Binding-site contacts:
Ligand atom O3 contacts residue MET249 of chain 1.F at 3.2 Å.
Ligand atom O3 contacts residue THR111 of chain 1.F at 4.0 Å.
Ligand atom O1 contacts residue LYS334 of chain 1.F at 2.2 Å (salt-bridge).
Ligand atom C6 contacts residue LYS334 of chain 1.F at 3.6 Å.
Ligand atom O1 contacts residue PHE109 of chain 1.F at 3.0 Å.
Ligand atom C4 contacts residue MET249 of chain 1.F at 4.2 Å (hydrophobic).
Ligand atom C2 contacts residue TYR364 of chain 1.F at 3.6 Å (hydrophobic).
Ligand atom S1 contacts residue GLY110 of chain 1.F at 4.2 Å.
Ligand atom C1 contacts residue MET368 of chain 1.F at 3.9 Å (hydrophobic).
Ligand atom O1 contacts residue TYR364 of chain 1.F at 3.3 Å (h-bond).
Ligand atom N1 contacts residue LYS334 of chain 1.F at 3.7 Å.
Ligand atom C5 contacts residue MET249 of chain 1.F at 4.1 Å (hydrophobic).
Ligand atom C6 contacts residue SER292 of chain 1.F at 4.0 Å.
Ligand atom C1 contacts residue LYS334 of chain 1.F at 1.3 Å.
Ligand atom O4 contacts residue THR111 of chain 1.F at 3.3 Å (h-bond).
Ligand atom C2 contacts residue MET249 of chain 1.F at 4.3 Å (hydrophobic).
Ligand atom N1 contacts residue GLY110 of chain 1.F at 3.4 Å (h-bond).
Ligand atom S1 contacts residue THR111 of chain 1.F at 4.2 Å.
Ligand atom O2 contacts residue MET249 of chain 1.F at 4.0 Å.
Ligand atom O1 contacts residue MET368 of chain 1.F at 3.8 Å.
Ligand atom N1 contacts residue TYR364 of chain 1.F at 3.5 Å (h-bond).
Ligand atom C5 contacts residue GLY110 of chain 1.F at 4.1 Å.
Ligand atom C2 contacts residue LYS334 of chain 1.F at 2.5 Å.
Ligand atom O3 contacts residue GLY110 of chain 1.F at 3.7 Å.
Ligand atom C3 contacts residue SER292 of chain 1.F at 4.3 Å.
Ligand atom C5 contacts residue PHE109 of chain 1.F at 4.2 Å (hydrophobic).
Ligand atom C6 contacts residue VAL305 of chain 1.F at 3.8 Å (hydrophobic).
Ligand atom N1 contacts residue PHE109 of chain 1.F at 4.3 Å.
Ligand atom O4 contacts residue GLY372 of chain 1.F at 4.2 Å.
Ligand atom C2 contacts residue SER292 of chain 1.F at 3.5 Å.
Ligand atom N1 contacts residue MET249 of chain 1.F at 3.7 Å.
Ligand atom O4 contacts residue GLY110 of chain 1.F at 4.1 Å.
Ligand atom C1 contacts residue SER292 of chain 1.F at 3.8 Å.
Ligand atom S1 contacts residue MET249 of chain 1.F at 3.9 Å.
Ligand atom C1 contacts residue GLY110 of chain 1.F at 4.3 Å.
Ligand atom C1 contacts residue PHE109 of chain 1.F at 4.1 Å (hydrophobic).
Ligand atom C1 contacts residue TYR364 of chain 1.F at 3.2 Å (hydrophobic).
Ligand atom C3 contacts residue LYS334 of chain 1.F at 3.3 Å.
Ligand atom O4 contacts residue PHE109 of chain 1.F at 4.5 Å.
Ligand atom O1 contacts residue GLY110 of chain 1.F at 3.4 Å (h-bond).

A small-molecule ligand and the protein it binds are described below.
Small molecule (SMILES): C[C@@H]1C[C@H](S(=O)(=O)O)N[C@H]1C(=O)O

Sequence of chain 1.F:
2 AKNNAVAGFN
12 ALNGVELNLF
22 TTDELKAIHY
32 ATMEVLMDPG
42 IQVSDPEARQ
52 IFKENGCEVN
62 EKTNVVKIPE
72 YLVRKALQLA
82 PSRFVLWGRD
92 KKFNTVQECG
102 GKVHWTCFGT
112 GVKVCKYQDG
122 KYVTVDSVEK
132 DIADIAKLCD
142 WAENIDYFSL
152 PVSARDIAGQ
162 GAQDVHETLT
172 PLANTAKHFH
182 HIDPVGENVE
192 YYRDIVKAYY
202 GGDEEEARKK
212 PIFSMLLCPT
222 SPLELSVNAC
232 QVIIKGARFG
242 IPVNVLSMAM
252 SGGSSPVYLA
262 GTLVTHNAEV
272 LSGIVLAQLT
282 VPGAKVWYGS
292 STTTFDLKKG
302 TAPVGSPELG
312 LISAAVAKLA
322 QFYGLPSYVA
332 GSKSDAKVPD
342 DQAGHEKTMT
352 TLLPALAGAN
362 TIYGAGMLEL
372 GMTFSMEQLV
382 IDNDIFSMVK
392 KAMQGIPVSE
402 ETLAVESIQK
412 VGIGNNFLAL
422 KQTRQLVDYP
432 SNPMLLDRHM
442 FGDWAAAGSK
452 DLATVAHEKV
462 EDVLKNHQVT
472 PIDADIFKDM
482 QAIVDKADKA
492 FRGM